The small molecule below binds the protein below.
Small molecule (SMILES): C=C(C)[C@H]1CN[C@H](C(=O)O)[C@H]1CC(=O)O

Binding-site contacts:
Ligand atom N contacts residue THR88 of chain 2.A at 3.3 Å (h-bond).
Ligand atom CG1 contacts residue LEU135 of chain 2.A at 4.1 Å (hydrophobic).
Ligand atom CA contacts residue SER139 of chain 2.A at 3.5 Å.
Ligand atom N contacts residue TYR217 of chain 2.A at 4.1 Å.
Ligand atom CD contacts residue PRO86 of chain 2.A at 3.2 Å (hydrophobic).
Ligand atom CB contacts residue GLU190 of chain 2.A at 4.1 Å.
Ligand atom O contacts residue ARG93 of chain 2.A at 2.8 Å (salt-bridge).
Ligand atom OD2 contacts residue SER139 of chain 2.A at 3.0 Å (h-bond).
Ligand atom C contacts residue ARG93 of chain 2.A at 3.5 Å.
Ligand atom OD1 contacts residue THR140 of chain 2.A at 2.6 Å (h-bond).
Ligand atom O contacts residue PRO86 of chain 2.A at 3.7 Å.
Ligand atom OXT contacts residue ARG93 of chain 2.A at 2.9 Å (salt-bridge).
Ligand atom O contacts residue THR88 of chain 2.A at 3.0 Å (h-bond).
Ligand atom N contacts residue PRO86 of chain 2.A at 3.1 Å (h-bond).
Ligand atom CA contacts residue GLU190 of chain 2.A at 3.5 Å.
Ligand atom CA contacts residue THR88 of chain 2.A at 3.4 Å.
Ligand atom CG1 contacts residue GLU190 of chain 2.A at 4.0 Å.
Ligand atom CD1 contacts residue TYR58 of chain 2.A at 3.3 Å (hydrophobic).
Ligand atom CD1 contacts residue GLU10 of chain 2.A at 4.0 Å.
Ligand atom OXT contacts residue GLY138 of chain 2.A at 3.6 Å.
Ligand atom CG2 contacts residue TYR58 of chain 2.A at 3.2 Å (hydrophobic).
Ligand atom O contacts residue TYR58 of chain 2.A at 3.9 Å.
Ligand atom CD2 contacts residue LEU135 of chain 2.A at 3.7 Å (hydrophobic).
Ligand atom CD contacts residue MET193 of chain 2.A at 4.0 Å (hydrophobic).
Ligand atom CD2 contacts residue TYR58 of chain 2.A at 3.5 Å (hydrophobic).
Ligand atom OD2 contacts residue THR140 of chain 2.A at 3.0 Å (h-bond).
Ligand atom CG1 contacts residue THR140 of chain 2.A at 3.2 Å.
Ligand atom CD contacts residue GLU190 of chain 2.A at 3.6 Å.
Ligand atom C contacts residue SER139 of chain 2.A at 3.7 Å.
Ligand atom N contacts residue GLU190 of chain 2.A at 2.7 Å (salt-bridge).
Ligand atom OD1 contacts residue LEU135 of chain 2.A at 4.0 Å.
Ligand atom OXT contacts residue SER139 of chain 2.A at 2.9 Å (h-bond).
Ligand atom CB1 contacts residue LEU135 of chain 2.A at 3.9 Å (hydrophobic).
Ligand atom OD2 contacts residue GLY138 of chain 2.A at 3.4 Å.
Ligand atom O contacts residue LEU87 of chain 2.A at 3.9 Å.
Ligand atom OD1 contacts residue GLU190 of chain 2.A at 3.9 Å.
Ligand atom CD contacts residue TYR58 of chain 2.A at 3.6 Å (hydrophobic).
Ligand atom CB1 contacts residue GLU190 of chain 2.A at 3.8 Å.
Ligand atom C contacts residue THR88 of chain 2.A at 3.5 Å.
Ligand atom CG contacts residue TYR58 of chain 2.A at 3.5 Å (hydrophobic).

Sequence of chain 2.A:
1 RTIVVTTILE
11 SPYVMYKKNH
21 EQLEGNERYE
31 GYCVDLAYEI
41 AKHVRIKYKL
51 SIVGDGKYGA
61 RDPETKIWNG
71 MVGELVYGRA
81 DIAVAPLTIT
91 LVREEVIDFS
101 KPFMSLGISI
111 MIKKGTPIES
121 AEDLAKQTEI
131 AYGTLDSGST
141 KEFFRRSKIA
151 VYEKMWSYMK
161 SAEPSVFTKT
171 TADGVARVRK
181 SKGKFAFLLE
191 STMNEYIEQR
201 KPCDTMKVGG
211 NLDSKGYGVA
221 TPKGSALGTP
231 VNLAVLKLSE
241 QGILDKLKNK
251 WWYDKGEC